A protein and the small-molecule ligand that binds it are described below.
Small molecule (SMILES): CC1(C)S[C@@H]2[C@H](NC(=O)[C@H](C(=O)O)c3ccccc3)[C@@H](O)N2[C@H]1C(=O)O

Binding-site contacts:
Ligand atom C9 contacts residue GLU63 of chain 2.A at 3.9 Å.
Ligand atom O2 contacts residue LYS17 of chain 2.A at 2.9 Å (salt-bridge).
Ligand atom C3 contacts residue ARG43 of chain 2.A at 4.2 Å.
Ligand atom C10 contacts residue GLN61 of chain 2.A at 3.6 Å.
Ligand atom C17 contacts residue ARG43 of chain 2.A at 3.1 Å.
Ligand atom C4 contacts residue GLN340 of chain 2.A at 4.2 Å.
Ligand atom C13 contacts residue GLN61 of chain 2.A at 4.3 Å.
Ligand atom C15 contacts residue TYR15 of chain 2.A at 4.0 Å (hydrophobic).
Ligand atom C1 contacts residue LYS17 of chain 2.A at 3.8 Å.
Ligand atom C4 contacts residue GLY16 of chain 2.A at 3.7 Å.
Ligand atom O1 contacts residue GLN61 of chain 2.A at 4.2 Å.
Ligand atom C4 contacts residue LYS17 of chain 2.A at 3.9 Å.
Ligand atom C4 contacts residue TYR15 of chain 2.A at 4.0 Å (hydrophobic).
Ligand atom O4 contacts residue LEU84 of chain 2.A at 4.0 Å.
Ligand atom O4 contacts residue GLU63 of chain 2.A at 4.3 Å.
Ligand atom C16 contacts residue LYS47 of chain 2.A at 3.4 Å.
Ligand atom C5 contacts residue LYS17 of chain 2.A at 3.9 Å.
Ligand atom C2 contacts residue TYR15 of chain 2.A at 3.9 Å (hydrophobic).
Ligand atom C6 contacts residue LYS17 of chain 2.A at 3.9 Å.
Ligand atom C2 contacts residue ARG43 of chain 2.A at 3.8 Å.
Ligand atom C8 contacts residue GLU63 of chain 2.A at 3.6 Å.
Ligand atom C3 contacts residue LYS17 of chain 2.A at 3.7 Å.
Ligand atom O5 contacts residue LYS47 of chain 2.A at 2.8 Å (salt-bridge).
Ligand atom C1 contacts residue GLU63 of chain 2.A at 4.2 Å.
Ligand atom O3 contacts residue ARG83 of chain 2.A at 3.2 Å (salt-bridge).
Ligand atom C10 contacts residue GLU63 of chain 2.A at 3.8 Å.
Ligand atom C17 contacts residue LYS17 of chain 2.A at 3.7 Å.
Ligand atom O2 contacts residue ARG43 of chain 2.A at 2.6 Å (salt-bridge).
Ligand atom O3 contacts residue LYS17 of chain 2.A at 4.2 Å.
Ligand atom C2 contacts residue LYS17 of chain 2.A at 3.7 Å.
Ligand atom N1 contacts residue GLU63 of chain 2.A at 3.0 Å (salt-bridge).
Ligand atom C17 contacts residue ARG83 of chain 2.A at 4.0 Å.
Ligand atom O4 contacts residue GLN61 of chain 2.A at 3.7 Å.
Ligand atom O3 contacts residue ARG43 of chain 2.A at 3.1 Å (salt-bridge).
Ligand atom C3 contacts residue TYR15 of chain 2.A at 3.7 Å (hydrophobic).
Ligand atom C3 contacts residue GLY16 of chain 2.A at 3.6 Å.
Ligand atom C5 contacts residue GLN340 of chain 2.A at 3.7 Å.
Ligand atom O1 contacts residue LYS47 of chain 2.A at 3.3 Å (salt-bridge).
Ligand atom C7 contacts residue GLU63 of chain 2.A at 3.4 Å.
Ligand atom C1 contacts residue TYR15 of chain 2.A at 4.2 Å (hydrophobic).

Sequence of chain 2.A:
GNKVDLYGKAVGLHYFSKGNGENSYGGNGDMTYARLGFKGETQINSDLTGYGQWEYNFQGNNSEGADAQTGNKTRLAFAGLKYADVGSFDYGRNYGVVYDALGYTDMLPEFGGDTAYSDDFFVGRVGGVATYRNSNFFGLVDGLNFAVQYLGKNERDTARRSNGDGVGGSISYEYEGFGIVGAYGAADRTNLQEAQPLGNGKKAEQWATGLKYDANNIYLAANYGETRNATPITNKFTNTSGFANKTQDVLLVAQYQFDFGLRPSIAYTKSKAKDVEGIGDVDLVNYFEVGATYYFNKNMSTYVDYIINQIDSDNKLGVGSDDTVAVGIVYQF